The small molecule below binds the protein below.
Small molecule (SMILES): Nc1ccn([C@@H]2O[C@H](CO[P](=O)(O)O[C@H]3[C@@H](O)[C@H](n4cnc5c(N)ncnc54)O[C@@H]3CO[P](=O)(O)O[C@H]3[C@@H](O)[C@H](n4ccc(=O)[nH]c4=O)O[C@@H]3CO[P](=O)(O)O[C@H]3[C@@H](O)[C@H](n4cnc5c(=O)nc(N)[nH]c54)O[C@@H]3CO[P](=O)(O)O[C@H]3[C@@H](O)[C@H](n4ccc(=O)[nH]c4=O)O[C@@H]3CO)[C@@H](O[P](=O)(O)OC[C@H]3O[C@@H](n4cnc5c(N)ncnc54)[C@H](O)[C@@H]3O[P](=O)(O)OC[C@H]3O[C@@H](n4ccc(=O)[nH]c4=O)[C@H](O)[C@@H]3O)[C@H]2O)c(=O)n1

Binding-site contacts:
Ligand atom C2 contacts residue TYR296 of chain 1.B at 3.0 Å (hydrophobic).
Ligand atom O2 contacts residue HIS145 of chain 1.B at 3.1 Å (h-bond).
Ligand atom O4 contacts residue GLN220 of chain 1.B at 3.0 Å (h-bond).
Ligand atom N3 contacts residue ASN216 of chain 1.B at 2.9 Å (h-bond).
Ligand atom O4 contacts residue GLN76 of chain 1.B at 3.1 Å (h-bond).
Ligand atom C6 contacts residue HIS145 of chain 1.B at 3.2 Å.
Ligand atom C6 contacts residue ARG181 of chain 1.B at 2.9 Å.
Ligand atom O4 contacts residue ASN253 of chain 1.B at 3.0 Å.
Ligand atom O2 contacts residue ASN295 of chain 1.B at 2.9 Å (h-bond).
Ligand atom O2 contacts residue ASN72 of chain 1.B at 2.9 Å (h-bond).
Ligand atom N7 contacts residue HIS145 of chain 1.B at 3.2 Å (h-bond).
Ligand atom N1 contacts residue TYR296 of chain 1.B at 3.1 Å (h-bond).
Ligand atom O4 contacts residue GLN299 of chain 1.B at 3.2 Å (h-bond).
Ligand atom N1 contacts residue GLU256 of chain 1.B at 2.7 Å (salt-bridge).
Ligand atom C8 contacts residue TYR217 of chain 1.B at 3.2 Å (hydrophobic).
Ligand atom N1 contacts residue GLN112 of chain 1.B at 2.9 Å (h-bond).
Ligand atom C6 contacts residue HIS332 of chain 1.B at 3.1 Å.
Ligand atom O2 contacts residue ASN216 of chain 1.B at 3.1 Å (h-bond).
Ligand atom C2 contacts residue TYR217 of chain 1.B at 3.0 Å (hydrophobic).
Ligand atom N1 contacts residue ARG181 of chain 1.B at 3.2 Å (salt-bridge).
Ligand atom N1 contacts residue TYR73 of chain 1.B at 3.1 Å (h-bond).
Ligand atom O4' contacts residue HIS332 of chain 1.B at 3.1 Å.
Ligand atom N3 contacts residue ASN295 of chain 1.B at 2.9 Å (h-bond).
Ligand atom N3 contacts residue TYR217 of chain 1.B at 3.1 Å (h-bond).
Ligand atom C4 contacts residue HIS145 of chain 1.B at 3.1 Å.
Ligand atom O2 contacts residue PHE250 of chain 1.B at 3.0 Å.
Ligand atom O4' contacts residue ARG181 of chain 1.B at 2.7 Å (salt-bridge).
Ligand atom N1 contacts residue GLN184 of chain 1.B at 2.9 Å (h-bond).
Ligand atom O2 contacts residue TYR73 of chain 1.B at 3.1 Å (h-bond).
Ligand atom C5 contacts residue HIS332 of chain 1.B at 3.1 Å.
Ligand atom N3 contacts residue ASN72 of chain 1.B at 3.0 Å (h-bond).
Ligand atom N2 contacts residue SER252 of chain 1.B at 2.8 Å (h-bond).
Ligand atom O2 contacts residue TYR329 of chain 1.B at 3.2 Å.
Ligand atom N2 contacts residue GLU256 of chain 1.B at 3.0 Å (salt-bridge).
Ligand atom C2 contacts residue GLN184 of chain 1.B at 3.1 Å.
Ligand atom N3 contacts residue TYR73 of chain 1.B at 3.2 Å.
Ligand atom N3 contacts residue TYR296 of chain 1.B at 3.1 Å (h-bond).
Ligand atom N7 contacts residue TYR217 of chain 1.B at 3.1 Å.
Ligand atom C2 contacts residue TYR73 of chain 1.B at 2.9 Å (hydrophobic).
Ligand atom C4 contacts residue ASN253 of chain 1.B at 3.2 Å.

Sequence of chain 1.B:
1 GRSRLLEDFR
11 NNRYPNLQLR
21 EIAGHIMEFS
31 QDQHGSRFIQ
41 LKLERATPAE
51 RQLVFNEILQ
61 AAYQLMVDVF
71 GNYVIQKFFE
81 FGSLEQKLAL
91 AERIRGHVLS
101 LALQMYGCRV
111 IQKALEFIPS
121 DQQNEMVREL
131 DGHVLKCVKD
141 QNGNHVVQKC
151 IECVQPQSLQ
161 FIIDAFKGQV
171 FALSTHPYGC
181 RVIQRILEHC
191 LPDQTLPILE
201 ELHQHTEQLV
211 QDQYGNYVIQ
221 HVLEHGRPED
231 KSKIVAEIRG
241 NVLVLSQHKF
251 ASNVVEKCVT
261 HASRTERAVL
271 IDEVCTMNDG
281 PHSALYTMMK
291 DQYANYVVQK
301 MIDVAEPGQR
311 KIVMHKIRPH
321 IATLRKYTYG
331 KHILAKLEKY